Sequence of chain 2.A:
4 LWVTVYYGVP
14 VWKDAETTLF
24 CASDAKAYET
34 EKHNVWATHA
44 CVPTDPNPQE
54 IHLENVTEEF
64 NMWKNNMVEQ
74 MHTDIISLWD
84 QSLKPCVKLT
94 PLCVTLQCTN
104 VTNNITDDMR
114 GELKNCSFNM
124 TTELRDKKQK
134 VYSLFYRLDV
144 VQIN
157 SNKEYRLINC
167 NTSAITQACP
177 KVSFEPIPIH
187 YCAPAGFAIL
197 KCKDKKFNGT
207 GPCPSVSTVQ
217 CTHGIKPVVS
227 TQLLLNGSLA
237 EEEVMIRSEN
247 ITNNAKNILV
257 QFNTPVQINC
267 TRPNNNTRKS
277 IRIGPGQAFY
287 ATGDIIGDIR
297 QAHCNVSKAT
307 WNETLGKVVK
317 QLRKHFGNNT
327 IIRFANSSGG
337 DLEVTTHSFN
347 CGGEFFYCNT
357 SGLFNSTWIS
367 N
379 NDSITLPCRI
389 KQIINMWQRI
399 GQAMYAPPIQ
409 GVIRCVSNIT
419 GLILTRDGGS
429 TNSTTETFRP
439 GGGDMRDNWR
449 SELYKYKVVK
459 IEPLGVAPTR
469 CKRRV

This small molecule binds to this protein.
Small molecule (SMILES): CC(=O)N[C@@H]1[C@@H](O)[C@H](O)[C@@H](CO)O[C@H]1O

Binding-site contacts:
Ligand atom C4 contacts residue ASN271 of chain 2.A at 4.3 Å.
Ligand atom N2 contacts residue ASN271 of chain 2.A at 2.9 Å (h-bond).
Ligand atom O5 contacts residue ASN272 of chain 2.A at 4.4 Å.
Ligand atom O7 contacts residue ASN271 of chain 2.A at 3.7 Å.
Ligand atom C3 contacts residue ASN271 of chain 2.A at 3.8 Å.
Ligand atom O6 contacts residue ILE292 of chain 2.A at 3.4 Å.
Ligand atom O5 contacts residue ASN271 of chain 2.A at 2.5 Å (h-bond).
Ligand atom C5 contacts residue ASN271 of chain 2.A at 3.8 Å.
Ligand atom C7 contacts residue ASN271 of chain 2.A at 3.4 Å.
Ligand atom C2 contacts residue ASN271 of chain 2.A at 2.5 Å.
Ligand atom C8 contacts residue ASN271 of chain 2.A at 4.5 Å.
Ligand atom C1 contacts residue GLY409 of chain 2.A at 4.3 Å.
Ligand atom C1 contacts residue ASN271 of chain 2.A at 1.5 Å.
Ligand atom O6 contacts residue ASN272 of chain 2.A at 4.2 Å.
Ligand atom C1 contacts residue ILE292 of chain 2.A at 4.4 Å (hydrophobic).
Ligand atom O5 contacts residue ILE292 of chain 2.A at 3.8 Å.
Ligand atom C8 contacts residue VAL410 of chain 2.A at 3.9 Å (hydrophobic).